The small molecule below binds the protein below.
Small molecule (SMILES): CCS(=O)(=O)n1cc2c3ccc(cc31)OCCCCCCOc1cc(ccc1N1CCOCC1)Nc1ncc(Cl)c-2n1

Binding-site contacts:
Ligand atom O36 contacts residue LYS54 of chain 1.A at 2.9 Å (salt-bridge).
Ligand atom C03 contacts residue ALA52 of chain 1.A at 3.4 Å (hydrophobic).
Ligand atom N06 contacts residue MET102 of chain 1.A at 2.7 Å (h-bond).
Ligand atom C07 contacts residue GLY105 of chain 1.A at 3.6 Å.
Ligand atom O33 contacts residue PHE32 of chain 1.A at 3.7 Å.
Ligand atom C05 contacts residue LEU153 of chain 1.A at 3.7 Å (hydrophobic).
Ligand atom C03 contacts residue GLN100 of chain 1.A at 3.2 Å.
Ligand atom C08 contacts residue GLY105 of chain 1.A at 3.5 Å.
Ligand atom C16 contacts residue LEU27 of chain 1.A at 3.4 Å (hydrophobic).
Ligand atom C17 contacts residue GLY105 of chain 1.A at 3.6 Å.
Ligand atom N04 contacts residue LEU153 of chain 1.A at 3.8 Å.
Ligand atom C02 contacts residue LEU153 of chain 1.A at 3.4 Å (hydrophobic).
Ligand atom C41 contacts residue VAL35 of chain 1.A at 3.7 Å (hydrophobic).
Ligand atom C03 contacts residue MET102 of chain 1.A at 3.7 Å (hydrophobic).
Ligand atom N04 contacts residue MET102 of chain 1.A at 2.9 Å (h-bond).
Ligand atom O25 contacts residue PHE32 of chain 1.A at 3.2 Å.
Ligand atom N27 contacts residue LEU153 of chain 1.A at 3.5 Å.
Ligand atom C08 contacts residue MET102 of chain 1.A at 3.2 Å (hydrophobic).
Ligand atom O36 contacts residue ASP164 of chain 1.A at 3.6 Å.
Ligand atom C05 contacts residue MET102 of chain 1.A at 3.7 Å (hydrophobic).
Ligand atom C10 contacts residue GLY105 of chain 1.A at 3.6 Å.
Ligand atom CL1 contacts residue MET99 of chain 1.A at 3.6 Å.
Ligand atom O25 contacts residue GLY28 of chain 1.A at 3.3 Å.
Ligand atom C07 contacts residue LEU27 of chain 1.A at 3.8 Å (hydrophobic).
Ligand atom C34 contacts residue ASP164 of chain 1.A at 3.0 Å.
Ligand atom C28 contacts residue LEU153 of chain 1.A at 3.4 Å (hydrophobic).
Ligand atom C03 contacts residue LEU153 of chain 1.A at 3.6 Å (hydrophobic).
Ligand atom C24 contacts residue PHE32 of chain 1.A at 3.6 Å (hydrophobic).
Ligand atom O33 contacts residue LYS54 of chain 1.A at 3.4 Å (salt-bridge).
Ligand atom C09 contacts residue GLY105 of chain 1.A at 3.5 Å.
Ligand atom C40 contacts residue GLY28 of chain 1.A at 3.8 Å.
Ligand atom C08 contacts residue PRO103 of chain 1.A at 3.6 Å (hydrophobic).
Ligand atom C19 contacts residue SER106 of chain 1.A at 3.6 Å.
Ligand atom C35 contacts residue ASN151 of chain 1.A at 3.6 Å.
Ligand atom C26 contacts residue GLY105 of chain 1.A at 3.6 Å.
Ligand atom N04 contacts residue GLN100 of chain 1.A at 3.7 Å.
Ligand atom C07 contacts residue MET102 of chain 1.A at 3.2 Å (hydrophobic).
Ligand atom C02 contacts residue ALA52 of chain 1.A at 3.6 Å (hydrophobic).
Ligand atom S32 contacts residue LYS54 of chain 1.A at 3.7 Å.
Ligand atom C35 contacts residue ARG150 of chain 1.A at 3.8 Å.

Sequence of chain 1.A:
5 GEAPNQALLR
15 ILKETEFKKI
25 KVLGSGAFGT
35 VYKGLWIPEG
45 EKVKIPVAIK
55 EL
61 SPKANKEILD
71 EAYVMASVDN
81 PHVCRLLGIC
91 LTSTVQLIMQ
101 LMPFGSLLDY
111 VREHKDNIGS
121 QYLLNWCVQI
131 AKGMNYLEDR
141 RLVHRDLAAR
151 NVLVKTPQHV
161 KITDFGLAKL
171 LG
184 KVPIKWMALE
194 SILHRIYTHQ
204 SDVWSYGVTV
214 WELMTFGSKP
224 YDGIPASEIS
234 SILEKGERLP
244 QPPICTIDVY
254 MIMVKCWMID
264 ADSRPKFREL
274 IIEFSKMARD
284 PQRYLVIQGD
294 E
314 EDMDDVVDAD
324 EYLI